Binding-site contacts:
Ligand atom O2G contacts residue ARG438 of chain 1.B at 2.9 Å (salt-bridge).
Ligand atom N7 contacts residue HIS223 of chain 1.C at 3.3 Å (h-bond).
Ligand atom S1G contacts residue ARG438 of chain 1.B at 3.1 Å (salt-bridge).
Ligand atom O2' contacts residue GLU266 of chain 1.C at 2.9 Å (salt-bridge).
Ligand atom O4' contacts residue ALA496 of chain 1.C at 3.3 Å.
Ligand atom PG contacts residue MG1 of chain 1.K at 3.5 Å.
Ligand atom PA contacts residue THR265 of chain 1.C at 3.2 Å.
Ligand atom C2' contacts residue GLU266 of chain 1.C at 3.5 Å.
Ligand atom O1A contacts residue ARG497 of chain 1.C at 3.4 Å (salt-bridge).
Ligand atom PB contacts residue LYS264 of chain 1.C at 3.4 Å.
Ligand atom C2 contacts residue ILE262 of chain 1.C at 2.8 Å (hydrophobic).
Ligand atom C2 contacts residue PHE448 of chain 1.C at 3.5 Å (hydrophobic).
Ligand atom O3B contacts residue LYS264 of chain 1.C at 3.4 Å (salt-bridge).
Ligand atom O3B contacts residue GLY261 of chain 1.C at 2.5 Å (h-bond).
Ligand atom O5' contacts residue ARG497 of chain 1.C at 3.0 Å (salt-bridge).
Ligand atom N1 contacts residue GLY263 of chain 1.C at 3.4 Å (h-bond).
Ligand atom N3 contacts residue GLY263 of chain 1.C at 3.5 Å (h-bond).
Ligand atom O3A contacts residue GLY263 of chain 1.C at 3.1 Å (h-bond).
Ligand atom O1A contacts residue MG1 of chain 1.K at 3.4 Å.
Ligand atom O2B contacts residue MG1 of chain 1.K at 2.4 Å.
Ligand atom O1A contacts residue THR265 of chain 1.C at 2.4 Å (h-bond).
Ligand atom O2A contacts residue THR265 of chain 1.C at 2.9 Å (h-bond).
Ligand atom O2A contacts residue GLU266 of chain 1.C at 3.3 Å (salt-bridge).
Ligand atom N1 contacts residue PHE448 of chain 1.C at 3.2 Å.
Ligand atom O3B contacts residue SER260 of chain 1.C at 3.5 Å.
Ligand atom O2G contacts residue GLU332 of chain 1.C at 3.3 Å (salt-bridge).
Ligand atom N6 contacts residue ILE225 of chain 1.C at 2.8 Å (h-bond).
Ligand atom S1G contacts residue SER260 of chain 1.C at 3.0 Å.
Ligand atom O3A contacts residue ILE262 of chain 1.C at 3.4 Å (h-bond).
Ligand atom O3A contacts residue GLY261 of chain 1.C at 3.4 Å.
Ligand atom N1 contacts residue ILE262 of chain 1.C at 3.1 Å.
Ligand atom O2G contacts residue MG1 of chain 1.K at 2.2 Å.
Ligand atom C2 contacts residue GLY261 of chain 1.C at 3.4 Å.
Ligand atom O3G contacts residue LYS264 of chain 1.C at 3.0 Å (salt-bridge).
Ligand atom O1B contacts residue LYS264 of chain 1.C at 2.4 Å (salt-bridge).
Ligand atom N6 contacts residue ILE224 of chain 1.C at 3.5 Å.
Ligand atom C2 contacts residue GLY263 of chain 1.C at 2.8 Å.
Ligand atom O2B contacts residue THR265 of chain 1.C at 2.9 Å (h-bond).
Ligand atom S1G contacts residue GLU434 of chain 1.B at 3.0 Å.
Ligand atom N3 contacts residue ALA496 of chain 1.C at 3.3 Å.

The small molecule below binds the protein below.
Small molecule (SMILES): Nc1ncnc2c1ncn2[C@@H]1O[C@H](COP(=O)(O)OP(=O)(O)OP(O)(O)=S)[C@@H](O)[C@H]1O

Sequence of chain 1.B:
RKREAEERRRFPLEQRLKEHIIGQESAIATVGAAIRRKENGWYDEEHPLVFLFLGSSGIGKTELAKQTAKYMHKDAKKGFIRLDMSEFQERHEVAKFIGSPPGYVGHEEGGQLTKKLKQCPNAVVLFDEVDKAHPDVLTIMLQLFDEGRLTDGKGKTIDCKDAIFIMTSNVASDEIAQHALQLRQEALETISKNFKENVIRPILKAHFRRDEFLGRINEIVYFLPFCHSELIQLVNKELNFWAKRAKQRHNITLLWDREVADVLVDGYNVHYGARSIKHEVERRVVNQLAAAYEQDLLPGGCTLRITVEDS

Sequence of chain 1.C:
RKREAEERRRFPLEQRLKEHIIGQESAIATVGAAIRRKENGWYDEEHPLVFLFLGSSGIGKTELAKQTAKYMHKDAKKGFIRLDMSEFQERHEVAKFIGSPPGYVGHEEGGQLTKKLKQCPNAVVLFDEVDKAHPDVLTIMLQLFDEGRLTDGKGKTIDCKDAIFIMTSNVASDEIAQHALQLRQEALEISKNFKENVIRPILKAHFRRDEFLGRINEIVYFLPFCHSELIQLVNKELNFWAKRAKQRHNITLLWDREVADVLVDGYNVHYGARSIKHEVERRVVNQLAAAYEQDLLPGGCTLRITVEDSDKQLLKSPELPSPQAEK